This small molecule binds to this protein.
Small molecule (SMILES): C[C@H](O)[C@H](N)[C@@H]1O[C@](O)(C(=O)O)C[C@H](O)[C@@H]1N

Sequence of chain 1.C:
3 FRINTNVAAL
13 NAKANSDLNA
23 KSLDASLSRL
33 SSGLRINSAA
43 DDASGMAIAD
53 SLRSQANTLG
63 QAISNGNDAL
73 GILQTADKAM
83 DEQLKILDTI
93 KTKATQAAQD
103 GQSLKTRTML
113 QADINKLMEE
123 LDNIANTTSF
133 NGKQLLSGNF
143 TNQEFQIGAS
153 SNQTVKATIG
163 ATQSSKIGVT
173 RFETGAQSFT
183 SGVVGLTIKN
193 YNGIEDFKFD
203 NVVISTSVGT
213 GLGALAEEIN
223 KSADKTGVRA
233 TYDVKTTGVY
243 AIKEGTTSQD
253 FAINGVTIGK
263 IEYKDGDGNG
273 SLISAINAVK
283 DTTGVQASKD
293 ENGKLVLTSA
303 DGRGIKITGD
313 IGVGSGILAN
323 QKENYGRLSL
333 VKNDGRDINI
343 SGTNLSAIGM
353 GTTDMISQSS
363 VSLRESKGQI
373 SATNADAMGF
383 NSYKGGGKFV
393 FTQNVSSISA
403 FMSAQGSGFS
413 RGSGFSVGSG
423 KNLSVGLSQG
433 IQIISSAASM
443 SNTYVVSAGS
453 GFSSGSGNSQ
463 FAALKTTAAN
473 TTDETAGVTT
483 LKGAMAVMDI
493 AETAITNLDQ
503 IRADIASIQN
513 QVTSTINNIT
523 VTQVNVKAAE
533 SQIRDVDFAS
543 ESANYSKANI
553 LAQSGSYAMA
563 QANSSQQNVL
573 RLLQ

Binding-site contacts:
Ligand atom O4 contacts residue SER398 of chain 1.C at 4.2 Å.
Ligand atom O6 contacts residue SER398 of chain 1.C at 2.5 Å (h-bond).
Ligand atom C5 contacts residue SER398 of chain 1.C at 3.9 Å.
Ligand atom C6 contacts residue SER398 of chain 1.C at 3.4 Å.
Ligand atom C2 contacts residue SER398 of chain 1.C at 1.5 Å.
Ligand atom C1 contacts residue SER398 of chain 1.C at 2.7 Å.
Ligand atom C4 contacts residue SER398 of chain 1.C at 3.4 Å.
Ligand atom C3 contacts residue SER398 of chain 1.C at 2.0 Å.
Ligand atom O1B contacts residue SER398 of chain 1.C at 3.2 Å (h-bond).
Ligand atom O8 contacts residue SER398 of chain 1.C at 3.9 Å.
Ligand atom O1A contacts residue SER398 of chain 1.C at 3.6 Å (h-bond).